Sequence of chain 3.B:
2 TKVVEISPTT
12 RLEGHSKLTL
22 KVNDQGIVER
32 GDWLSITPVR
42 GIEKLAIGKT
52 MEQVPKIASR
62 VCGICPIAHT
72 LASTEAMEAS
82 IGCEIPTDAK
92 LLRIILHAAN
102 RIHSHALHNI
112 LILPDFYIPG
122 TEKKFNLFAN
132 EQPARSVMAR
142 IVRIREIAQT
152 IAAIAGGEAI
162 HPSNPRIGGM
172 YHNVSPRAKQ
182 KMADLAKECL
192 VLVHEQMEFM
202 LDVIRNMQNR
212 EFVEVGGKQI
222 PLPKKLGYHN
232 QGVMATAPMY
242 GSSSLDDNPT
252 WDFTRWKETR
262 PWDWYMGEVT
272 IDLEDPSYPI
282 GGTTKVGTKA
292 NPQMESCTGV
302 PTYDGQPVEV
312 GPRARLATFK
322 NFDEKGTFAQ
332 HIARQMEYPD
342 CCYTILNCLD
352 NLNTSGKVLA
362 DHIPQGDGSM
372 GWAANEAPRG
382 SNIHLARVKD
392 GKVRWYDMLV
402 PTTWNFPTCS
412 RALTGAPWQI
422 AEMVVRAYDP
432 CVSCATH

A small-molecule ligand and the protein it binds are described below.
Small molecule (SMILES): C[C@@H](O)[C@@H](C)O

Binding-site contacts:
Ligand atom O5 contacts residue PRO132 of chain 3.A at 4.3 Å.
Ligand atom C4 contacts residue ASN24 of chain 3.A at 3.9 Å.
Ligand atom C3 contacts residue GLU133 of chain 3.A at 4.0 Å.
Ligand atom O5 contacts residue ASP23 of chain 3.A at 4.1 Å.
Ligand atom C4 contacts residue ASP23 of chain 3.A at 3.3 Å.
Ligand atom C2 contacts residue GLU133 of chain 3.A at 4.0 Å.
Ligand atom O5 contacts residue ARG124 of chain 3.C at 4.2 Å.
Ligand atom C4 contacts residue PRO132 of chain 3.A at 4.0 Å (hydrophobic).
Ligand atom C2 contacts residue ASP125 of chain 3.C at 3.9 Å.
Ligand atom C1 contacts residue ASP125 of chain 3.C at 4.2 Å.
Ligand atom C3 contacts residue ASP23 of chain 3.A at 4.5 Å.
Ligand atom O5 contacts residue GLU133 of chain 3.A at 3.7 Å.
Ligand atom O5 contacts residue ASP125 of chain 3.C at 4.3 Å.
Ligand atom C1 contacts residue GLU147 of chain 3.B at 4.2 Å.
Ligand atom C1 contacts residue ASP23 of chain 3.A at 4.5 Å.
Ligand atom C1 contacts residue ASN25 of chain 3.A at 4.1 Å.

Sequence of chain 3.C:
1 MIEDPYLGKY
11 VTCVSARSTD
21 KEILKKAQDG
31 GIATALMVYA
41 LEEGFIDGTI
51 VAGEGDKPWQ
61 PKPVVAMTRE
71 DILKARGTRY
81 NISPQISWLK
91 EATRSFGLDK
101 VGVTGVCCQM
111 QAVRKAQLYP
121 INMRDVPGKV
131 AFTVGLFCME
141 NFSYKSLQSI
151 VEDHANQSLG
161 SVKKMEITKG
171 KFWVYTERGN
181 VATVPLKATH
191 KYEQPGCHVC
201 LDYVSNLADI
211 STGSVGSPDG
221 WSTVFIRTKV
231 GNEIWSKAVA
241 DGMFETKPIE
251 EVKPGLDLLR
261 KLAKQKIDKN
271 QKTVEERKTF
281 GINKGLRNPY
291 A

Sequence of chain 3.A:
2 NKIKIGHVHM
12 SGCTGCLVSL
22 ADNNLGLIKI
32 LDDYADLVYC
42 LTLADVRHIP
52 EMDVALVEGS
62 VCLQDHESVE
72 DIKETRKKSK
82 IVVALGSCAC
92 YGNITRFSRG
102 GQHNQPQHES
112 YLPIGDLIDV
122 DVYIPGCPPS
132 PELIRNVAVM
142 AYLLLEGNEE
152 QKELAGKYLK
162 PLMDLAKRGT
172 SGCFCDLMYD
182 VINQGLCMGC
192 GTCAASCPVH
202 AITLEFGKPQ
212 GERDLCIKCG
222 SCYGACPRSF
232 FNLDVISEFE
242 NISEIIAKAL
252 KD